Sequence of chain 1.VA:
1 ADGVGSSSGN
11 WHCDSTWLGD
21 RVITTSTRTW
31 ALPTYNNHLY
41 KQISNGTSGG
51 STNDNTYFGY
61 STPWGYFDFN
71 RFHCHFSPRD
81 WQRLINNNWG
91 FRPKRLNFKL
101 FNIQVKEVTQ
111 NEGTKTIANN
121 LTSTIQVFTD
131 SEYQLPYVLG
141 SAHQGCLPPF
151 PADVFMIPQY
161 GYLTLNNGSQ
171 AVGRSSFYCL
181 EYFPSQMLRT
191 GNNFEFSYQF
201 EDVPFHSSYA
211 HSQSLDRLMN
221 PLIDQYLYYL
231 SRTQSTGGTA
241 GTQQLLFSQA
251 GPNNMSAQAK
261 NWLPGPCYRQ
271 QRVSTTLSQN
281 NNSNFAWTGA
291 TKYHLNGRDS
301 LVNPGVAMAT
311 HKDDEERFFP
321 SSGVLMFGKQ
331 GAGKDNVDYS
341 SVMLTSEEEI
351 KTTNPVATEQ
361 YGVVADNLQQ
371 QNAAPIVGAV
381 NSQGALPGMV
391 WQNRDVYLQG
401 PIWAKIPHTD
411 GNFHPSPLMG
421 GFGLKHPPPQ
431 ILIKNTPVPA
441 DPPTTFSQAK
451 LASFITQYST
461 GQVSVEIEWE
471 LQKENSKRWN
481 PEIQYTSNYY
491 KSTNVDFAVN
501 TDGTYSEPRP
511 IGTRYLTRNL

A protein and the small-molecule ligand that binds it are described below.
Small molecule (SMILES): Nc1ccn([C@H]2C[C@H](O)[C@@H](COP(=O)(O)O)O2)c(=O)n1

Binding-site contacts:
Ligand atom O4' contacts residue VAL203 of chain 1.VA at 3.6 Å.
Ligand atom C5' contacts residue PRO204 of chain 1.VA at 4.3 Å (hydrophobic).
Ligand atom C4' contacts residue DA1 of chain 1.ZE at 3.9 Å.
Ligand atom O4' contacts residue PRO204 of chain 1.VA at 3.6 Å (h-bond).
Ligand atom C5 contacts residue PHE205 of chain 1.VA at 4.2 Å (hydrophobic).
Ligand atom C4' contacts residue PRO204 of chain 1.VA at 3.6 Å (hydrophobic).
Ligand atom N1 contacts residue ARG92 of chain 1.VA at 4.0 Å.
Ligand atom C2' contacts residue PRO204 of chain 1.VA at 4.3 Å (hydrophobic).
Ligand atom C1' contacts residue PRO204 of chain 1.VA at 3.7 Å (hydrophobic).
Ligand atom C2 contacts residue ARG92 of chain 1.VA at 4.3 Å.
Ligand atom O3' contacts residue DA1 of chain 1.ZE at 1.6 Å.
Ligand atom C3' contacts residue DA1 of chain 1.ZE at 2.6 Å.
Ligand atom C4 contacts residue ARG92 of chain 1.VA at 4.4 Å.
Ligand atom C5' contacts residue ASP202 of chain 1.VA at 4.0 Å.
Ligand atom C2' contacts residue DA1 of chain 1.ZE at 3.3 Å.
Ligand atom C6 contacts residue PHE205 of chain 1.VA at 4.4 Å (hydrophobic).
Ligand atom C1' contacts residue VAL203 of chain 1.VA at 4.1 Å (hydrophobic).
Ligand atom O4' contacts residue ARG92 of chain 1.VA at 4.2 Å.
Ligand atom C1' contacts residue ARG92 of chain 1.VA at 4.4 Å.
Ligand atom C5 contacts residue ARG92 of chain 1.VA at 4.3 Å.
Ligand atom C4' contacts residue VAL203 of chain 1.VA at 4.2 Å (hydrophobic).
Ligand atom C6 contacts residue ARG92 of chain 1.VA at 4.0 Å.
Ligand atom O5' contacts residue ASP202 of chain 1.VA at 4.4 Å.